Binding-site contacts:
Ligand atom O contacts residue LEU232 of chain 1.A at 3.8 Å.
Ligand atom CG2 contacts residue LEU177 of chain 1.A at 3.7 Å (hydrophobic).
Ligand atom C contacts residue ASN229 of chain 1.A at 3.7 Å.
Ligand atom CG2 contacts residue GLY174 of chain 1.A at 3.4 Å.
Ligand atom CB contacts residue LEU225 of chain 1.A at 3.8 Å (hydrophobic).
Ligand atom O contacts residue VAL181 of chain 1.A at 3.3 Å.
Ligand atom P contacts residue TYR133 of chain 1.A at 3.8 Å.
Ligand atom CB contacts residue ASN178 of chain 1.A at 3.3 Å.
Ligand atom O contacts residue LEU177 of chain 1.A at 3.5 Å.
Ligand atom O2P contacts residue ARG57 of chain 1.A at 2.9 Å (salt-bridge).
Ligand atom P contacts residue ARG57 of chain 1.A at 3.8 Å.
Ligand atom O2P contacts residue ARG132 of chain 1.A at 2.8 Å (salt-bridge).
Ligand atom CA contacts residue ASN229 of chain 1.A at 3.6 Å.
Ligand atom CA contacts residue ASN178 of chain 1.A at 3.4 Å.
Ligand atom C contacts residue LEU177 of chain 1.A at 3.5 Å (hydrophobic).
Ligand atom OG contacts residue GLU185 of chain 1.A at 2.6 Å (salt-bridge).
Ligand atom CG2 contacts residue ASN178 of chain 1.A at 3.2 Å.
Ligand atom P contacts residue ARG132 of chain 1.A at 3.8 Å.
Ligand atom O contacts residue ASN229 of chain 1.A at 2.8 Å (h-bond).
Ligand atom OG contacts residue TYR184 of chain 1.A at 3.7 Å.
Ligand atom O1P contacts residue LYS50 of chain 1.A at 2.8 Å (salt-bridge).
Ligand atom CB contacts residue ASN229 of chain 1.A at 3.8 Å.
Ligand atom C contacts residue ASN229 of chain 1.A at 3.8 Å.
Ligand atom N contacts residue GLU185 of chain 1.A at 3.8 Å.
Ligand atom P contacts residue LYS50 of chain 1.A at 3.8 Å.
Ligand atom CB contacts residue ASN178 of chain 1.A at 3.8 Å.
Ligand atom N contacts residue LEU177 of chain 1.A at 3.4 Å.
Ligand atom N contacts residue ASN229 of chain 1.A at 2.9 Å (h-bond).
Ligand atom C contacts residue ASN178 of chain 1.A at 3.6 Å.
Ligand atom CB contacts residue GLU185 of chain 1.A at 3.3 Å.
Ligand atom CA contacts residue ASN229 of chain 1.A at 3.8 Å.
Ligand atom O contacts residue LEU225 of chain 1.A at 3.7 Å.
Ligand atom O3P contacts residue ARG132 of chain 1.A at 2.9 Å (salt-bridge).
Ligand atom O contacts residue LYS50 of chain 1.A at 3.5 Å (salt-bridge).
Ligand atom OG contacts residue TRP233 of chain 1.A at 2.9 Å (h-bond).
Ligand atom O1P contacts residue ARG57 of chain 1.A at 2.8 Å (salt-bridge).
Ligand atom C contacts residue LEU232 of chain 1.A at 3.8 Å (hydrophobic).
Ligand atom N contacts residue ASN178 of chain 1.A at 2.8 Å (h-bond).
Ligand atom O3P contacts residue LYS50 of chain 1.A at 3.8 Å.
Ligand atom O3P contacts residue TYR133 of chain 1.A at 2.6 Å (h-bond).

Sequence of chain 1.A:
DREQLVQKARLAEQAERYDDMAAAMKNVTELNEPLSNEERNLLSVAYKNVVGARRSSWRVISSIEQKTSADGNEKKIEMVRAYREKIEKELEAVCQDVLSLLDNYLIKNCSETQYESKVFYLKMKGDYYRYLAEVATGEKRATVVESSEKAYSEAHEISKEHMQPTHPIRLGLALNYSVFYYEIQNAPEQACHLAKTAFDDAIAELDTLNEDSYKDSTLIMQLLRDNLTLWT

The protein below binds the small molecule below.
Small molecule (SMILES): CC(C)C[C@H](N)C(=O)N[C@@H](C)C(=O)N[C@@H](CO)C(=O)N[C@@H](CS)C(=O)N[C@@H](COP(=O)(O)O)C(=O)N[C@H](C(=O)N[C@H](C=O)[C@@H](C)O)C(C)C